Sequence of chain 2.A:
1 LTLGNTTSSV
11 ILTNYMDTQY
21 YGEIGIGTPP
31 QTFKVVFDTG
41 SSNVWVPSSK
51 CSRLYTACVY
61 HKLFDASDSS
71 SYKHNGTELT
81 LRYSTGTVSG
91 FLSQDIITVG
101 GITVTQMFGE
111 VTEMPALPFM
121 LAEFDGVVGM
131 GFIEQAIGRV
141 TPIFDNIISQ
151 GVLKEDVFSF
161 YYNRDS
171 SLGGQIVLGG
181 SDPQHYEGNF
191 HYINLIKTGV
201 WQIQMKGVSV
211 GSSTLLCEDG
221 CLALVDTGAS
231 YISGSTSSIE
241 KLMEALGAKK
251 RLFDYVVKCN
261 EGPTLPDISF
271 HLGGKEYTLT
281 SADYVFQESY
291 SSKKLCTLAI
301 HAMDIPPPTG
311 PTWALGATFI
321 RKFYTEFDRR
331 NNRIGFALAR

A protein and the small-molecule ligand that binds it are described below.
Small molecule (SMILES): CC(C)CC(CC(C)C)NC(=O)[C@@H]1CNC[C@H](N2CC(=O)N(c3ccccc3Cl)CC2(C)C)C1

Binding-site contacts:
Ligand atom C34 contacts residue SER41 of chain 2.A at 3.5 Å.
Ligand atom C5 contacts residue ASP38 of chain 2.A at 3.3 Å.
Ligand atom C33 contacts residue ILE137 of chain 2.A at 3.4 Å (hydrophobic).
Ligand atom CL1 contacts residue PHE119 of chain 2.A at 3.5 Å.
Ligand atom C2 contacts residue ASP38 of chain 2.A at 3.7 Å.
Ligand atom C27 contacts residue TYR83 of chain 2.A at 3.8 Å (hydrophobic).
Ligand atom C4 contacts residue ASP226 of chain 2.A at 3.4 Å.
Ligand atom C16 contacts residue PHE124 of chain 2.A at 3.8 Å (hydrophobic).
Ligand atom C4 contacts residue GLY228 of chain 2.A at 3.5 Å.
Ligand atom C17 contacts residue PHE124 of chain 2.A at 3.6 Å (hydrophobic).
Ligand atom O24 contacts residue SER84 of chain 2.A at 2.8 Å (h-bond).
Ligand atom C9 contacts residue THR85 of chain 2.A at 3.3 Å.
Ligand atom C27 contacts residue ARG82 of chain 2.A at 3.5 Å.
Ligand atom O24 contacts residue TYR83 of chain 2.A at 3.1 Å.
Ligand atom C4 contacts residue ALA229 of chain 2.A at 3.8 Å (hydrophobic).
Ligand atom C2 contacts residue GLY40 of chain 2.A at 3.9 Å.
Ligand atom C15 contacts residue VAL36 of chain 2.A at 3.7 Å (hydrophobic).
Ligand atom C23 contacts residue TYR83 of chain 2.A at 3.4 Å (hydrophobic).
Ligand atom C4 contacts residue ASP38 of chain 2.A at 3.5 Å.
Ligand atom O13 contacts residue THR85 of chain 2.A at 2.6 Å (h-bond).
Ligand atom C8 contacts residue THR85 of chain 2.A at 3.7 Å.
Ligand atom C6 contacts residue ASP38 of chain 2.A at 3.6 Å.
Ligand atom C11 contacts residue PHE124 of chain 2.A at 3.8 Å (hydrophobic).
Ligand atom N3 contacts residue ASP226 of chain 2.A at 2.6 Å (salt-bridge).
Ligand atom C14 contacts residue TYR83 of chain 2.A at 3.7 Å (hydrophobic).
Ligand atom C1 contacts residue TYR83 of chain 2.A at 3.8 Å (hydrophobic).
Ligand atom N3 contacts residue ASP38 of chain 2.A at 2.9 Å (salt-bridge).
Ligand atom C19 contacts residue GLN19 of chain 2.A at 3.6 Å.
Ligand atom N25 contacts residue GLY40 of chain 2.A at 3.1 Å (h-bond).
Ligand atom N7 contacts residue GLY228 of chain 2.A at 3.7 Å.
Ligand atom C31 contacts residue ILE305 of chain 2.A at 3.8 Å (hydrophobic).
Ligand atom C28 contacts residue GLY40 of chain 2.A at 3.8 Å.
Ligand atom C1 contacts residue ASP38 of chain 2.A at 3.3 Å.
Ligand atom C34 contacts residue GLY40 of chain 2.A at 3.5 Å.
Ligand atom C6 contacts residue TYR83 of chain 2.A at 3.5 Å (hydrophobic).
Ligand atom C20 contacts residue GLN19 of chain 2.A at 3.7 Å.
Ligand atom C2 contacts residue ASP226 of chain 2.A at 3.2 Å.
Ligand atom C31 contacts residue SER84 of chain 2.A at 3.6 Å.
Ligand atom C15 contacts residue ASP38 of chain 2.A at 3.7 Å.
Ligand atom CL1 contacts residue PRO118 of chain 2.A at 3.7 Å.